Sequence of chain 1.C:
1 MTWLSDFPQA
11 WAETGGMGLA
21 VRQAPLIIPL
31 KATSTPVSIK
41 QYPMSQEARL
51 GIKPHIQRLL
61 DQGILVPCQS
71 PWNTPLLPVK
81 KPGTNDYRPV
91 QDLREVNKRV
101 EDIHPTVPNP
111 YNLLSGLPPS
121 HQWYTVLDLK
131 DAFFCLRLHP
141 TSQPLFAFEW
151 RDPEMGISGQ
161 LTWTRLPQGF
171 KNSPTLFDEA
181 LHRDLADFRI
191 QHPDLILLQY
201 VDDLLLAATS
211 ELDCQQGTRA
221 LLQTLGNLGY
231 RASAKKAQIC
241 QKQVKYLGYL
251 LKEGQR

Binding-site contacts:
Ligand atom N3 contacts residue LEU77 of chain 1.C at 3.4 Å.
Ligand atom C5' contacts residue TYR42 of chain 1.C at 3.7 Å (hydrophobic).
Ligand atom C2 contacts residue ASP92 of chain 1.C at 4.5 Å.
Ligand atom C2 contacts residue ARG94 of chain 1.C at 3.9 Å.
Ligand atom OP1 contacts residue LYS98 of chain 1.C at 4.2 Å.
Ligand atom C4' contacts residue TYR42 of chain 1.C at 3.7 Å (hydrophobic).
Ligand atom O5' contacts residue TYR42 of chain 1.C at 2.7 Å.
Ligand atom C2 contacts residue ARG94 of chain 1.C at 3.6 Å.
Ligand atom O6 contacts residue LEU77 of chain 1.C at 4.4 Å.
Ligand atom N1 contacts residue ARG94 of chain 1.C at 4.2 Å.
Ligand atom N2 contacts residue ASP92 of chain 1.C at 3.2 Å (salt-bridge).
Ligand atom O2 contacts residue ARG94 of chain 1.C at 2.6 Å (salt-bridge).
Ligand atom O2 contacts residue ARG94 of chain 1.C at 3.4 Å (salt-bridge).
Ligand atom C2 contacts residue ARG94 of chain 1.C at 4.0 Å.
Ligand atom C1' contacts residue ARG94 of chain 1.C at 4.0 Å.
Ligand atom C6 contacts residue LEU77 of chain 1.C at 4.0 Å (hydrophobic).
Ligand atom C4 contacts residue LEU77 of chain 1.C at 3.6 Å (hydrophobic).
Ligand atom N1 contacts residue LEU77 of chain 1.C at 3.3 Å.
Ligand atom N9 contacts residue LEU77 of chain 1.C at 4.2 Å.
Ligand atom O3' contacts residue TYR42 of chain 1.C at 4.0 Å.
Ligand atom N2 contacts residue ARG94 of chain 1.C at 2.8 Å (salt-bridge).
Ligand atom C2 contacts residue LEU77 of chain 1.C at 3.5 Å (hydrophobic).
Ligand atom C5 contacts residue LEU77 of chain 1.C at 4.0 Å (hydrophobic).
Ligand atom N1 contacts residue ARG94 of chain 1.C at 4.2 Å.
Ligand atom C1' contacts residue ARG94 of chain 1.C at 3.7 Å.
Ligand atom N2 contacts residue LEU77 of chain 1.C at 3.6 Å.
Ligand atom C5' contacts residue ARG94 of chain 1.C at 4.2 Å.
Ligand atom C4' contacts residue ARG94 of chain 1.C at 3.5 Å.
Ligand atom O4' contacts residue ARG94 of chain 1.C at 2.8 Å (salt-bridge).

This small molecule binds to this protein.
Small molecule (SMILES): Cc1cn([C@H]2C[C@H](O[P](=O)(O)OC[C@H]3O[C@@H](n4ccc(N)nc4=O)C[C@@H]3O[P](=O)(O)OC[C@H]3O[C@@H](n4cnc5c(=O)nc(N)[nH]c54)C[C@@H]3O[P](=O)(O)OC[C@H]3O[C@@H](n4cc(C)c(=O)[nH]c4=O)C[C@@H]3O[P](=O)(O)OC[C@H]3O[C@@H](n4ccc(N)nc4=O)C[C@@H]3O)[C@@H](CO[P](=O)(O)O[C@H]3C[C@H](n4cnc5c(=O)nc(N)[nH]c54)O[C@@H]3CO)O2)c(=O)[nH]c1=O